Sequence of chain 1.B:
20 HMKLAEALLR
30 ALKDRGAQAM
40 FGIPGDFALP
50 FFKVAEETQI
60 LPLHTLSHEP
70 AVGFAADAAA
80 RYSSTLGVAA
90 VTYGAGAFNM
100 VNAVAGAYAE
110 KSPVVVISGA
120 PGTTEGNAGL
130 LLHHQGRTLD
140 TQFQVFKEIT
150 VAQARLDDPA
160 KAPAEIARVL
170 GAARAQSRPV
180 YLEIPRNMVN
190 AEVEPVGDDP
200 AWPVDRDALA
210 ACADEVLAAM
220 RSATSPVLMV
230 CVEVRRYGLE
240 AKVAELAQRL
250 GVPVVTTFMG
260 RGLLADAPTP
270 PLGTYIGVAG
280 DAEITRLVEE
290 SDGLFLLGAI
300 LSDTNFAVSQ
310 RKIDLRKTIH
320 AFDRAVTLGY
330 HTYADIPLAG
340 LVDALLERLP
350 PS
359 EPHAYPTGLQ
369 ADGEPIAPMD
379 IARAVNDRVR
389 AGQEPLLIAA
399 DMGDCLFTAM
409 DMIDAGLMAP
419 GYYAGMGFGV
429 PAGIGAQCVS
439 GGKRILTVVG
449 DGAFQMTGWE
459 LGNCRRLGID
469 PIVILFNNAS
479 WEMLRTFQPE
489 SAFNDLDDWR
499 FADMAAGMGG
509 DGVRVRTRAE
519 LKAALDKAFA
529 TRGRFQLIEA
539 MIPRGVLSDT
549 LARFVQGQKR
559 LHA

The small molecule below binds the protein below.
Small molecule (SMILES): O=C(O)C(=O)CCCc1ccccc1

Sequence of chain 1.A:
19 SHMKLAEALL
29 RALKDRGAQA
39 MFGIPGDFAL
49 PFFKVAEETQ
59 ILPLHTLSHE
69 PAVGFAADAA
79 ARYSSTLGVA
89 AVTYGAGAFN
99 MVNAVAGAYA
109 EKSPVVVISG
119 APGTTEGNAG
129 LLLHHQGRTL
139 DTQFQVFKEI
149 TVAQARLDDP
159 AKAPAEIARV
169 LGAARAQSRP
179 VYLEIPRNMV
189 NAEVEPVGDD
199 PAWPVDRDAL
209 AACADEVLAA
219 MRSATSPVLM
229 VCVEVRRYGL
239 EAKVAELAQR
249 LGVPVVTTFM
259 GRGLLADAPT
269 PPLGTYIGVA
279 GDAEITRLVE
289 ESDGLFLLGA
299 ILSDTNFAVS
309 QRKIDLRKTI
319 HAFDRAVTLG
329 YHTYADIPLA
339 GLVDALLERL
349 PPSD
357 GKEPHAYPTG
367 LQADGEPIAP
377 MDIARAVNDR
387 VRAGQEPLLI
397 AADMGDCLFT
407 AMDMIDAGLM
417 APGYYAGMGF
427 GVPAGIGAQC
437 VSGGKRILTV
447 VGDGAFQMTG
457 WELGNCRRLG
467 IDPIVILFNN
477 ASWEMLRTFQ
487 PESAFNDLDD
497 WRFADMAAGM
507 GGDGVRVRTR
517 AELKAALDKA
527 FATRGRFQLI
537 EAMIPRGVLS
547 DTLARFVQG

Binding-site contacts:
Ligand atom C8 contacts residue ALA422 of chain 1.B at 4.0 Å (hydrophobic).
Ligand atom C10 contacts residue HIS132 of chain 1.A at 4.0 Å.
Ligand atom C11 contacts residue TPW1 of chain 1.J at 3.4 Å.
Ligand atom C6 contacts residue HIS132 of chain 1.A at 3.7 Å.
Ligand atom C7 contacts residue PHE552 of chain 1.B at 3.9 Å (hydrophobic).
Ligand atom C4 contacts residue GLN556 of chain 1.B at 3.5 Å.
Ligand atom C1 contacts residue PHE552 of chain 1.B at 3.5 Å (hydrophobic).
Ligand atom C8 contacts residue HIS132 of chain 1.A at 3.9 Å.
Ligand atom O1 contacts residue HIS133 of chain 1.A at 2.8 Å (h-bond).
Ligand atom O2 contacts residue ASP45 of chain 1.A at 2.6 Å (salt-bridge).
Ligand atom O3 contacts residue ALA422 of chain 1.B at 3.5 Å (h-bond).
Ligand atom C5 contacts residue THR303 of chain 1.B at 3.6 Å.
Ligand atom C5 contacts residue ASP302 of chain 1.B at 3.6 Å.
Ligand atom O1 contacts residue TPW1 of chain 1.J at 3.4 Å.
Ligand atom O2 contacts residue TPW1 of chain 1.J at 3.6 Å.
Ligand atom O1 contacts residue ASP45 of chain 1.A at 3.2 Å (salt-bridge).
Ligand atom C3 contacts residue ASP45 of chain 1.A at 3.7 Å.
Ligand atom C2 contacts residue PHE485 of chain 1.B at 3.6 Å (hydrophobic).
Ligand atom O3 contacts residue TPW1 of chain 1.J at 3.2 Å (h-bond).
Ligand atom C4 contacts residue HIS132 of chain 1.A at 3.5 Å.
Ligand atom C9 contacts residue MET481 of chain 1.B at 3.7 Å (hydrophobic).
Ligand atom C5 contacts residue PHE552 of chain 1.B at 3.9 Å (hydrophobic).
Ligand atom C10 contacts residue ASP45 of chain 1.A at 4.0 Å.
Ligand atom C11 contacts residue HIS133 of chain 1.A at 3.6 Å.
Ligand atom C10 contacts residue HIS133 of chain 1.A at 3.6 Å.
Ligand atom C2 contacts residue PHE552 of chain 1.B at 3.7 Å (hydrophobic).
Ligand atom C3 contacts residue PHE485 of chain 1.B at 4.0 Å (hydrophobic).
Ligand atom O1 contacts residue GLY44 of chain 1.A at 3.6 Å.
Ligand atom O2 contacts residue LEU482 of chain 1.B at 3.6 Å.
Ligand atom C5 contacts residue HIS132 of chain 1.A at 3.3 Å.
Ligand atom C3 contacts residue HIS132 of chain 1.A at 3.8 Å.
Ligand atom O2 contacts residue GLY44 of chain 1.A at 3.6 Å.
Ligand atom C11 contacts residue ASP45 of chain 1.A at 3.1 Å.
Ligand atom O3 contacts residue HIS133 of chain 1.A at 3.1 Å (h-bond).
Ligand atom C4 contacts residue ASP302 of chain 1.B at 3.9 Å.
Ligand atom C2 contacts residue ASP45 of chain 1.A at 3.9 Å.
Ligand atom C6 contacts residue PHE552 of chain 1.B at 3.7 Å (hydrophobic).
Ligand atom C6 contacts residue THR303 of chain 1.B at 3.3 Å.
Ligand atom C10 contacts residue TPW1 of chain 1.J at 3.5 Å.
Ligand atom C3 contacts residue GLN556 of chain 1.B at 3.8 Å.